Sequence of chain 1.A:
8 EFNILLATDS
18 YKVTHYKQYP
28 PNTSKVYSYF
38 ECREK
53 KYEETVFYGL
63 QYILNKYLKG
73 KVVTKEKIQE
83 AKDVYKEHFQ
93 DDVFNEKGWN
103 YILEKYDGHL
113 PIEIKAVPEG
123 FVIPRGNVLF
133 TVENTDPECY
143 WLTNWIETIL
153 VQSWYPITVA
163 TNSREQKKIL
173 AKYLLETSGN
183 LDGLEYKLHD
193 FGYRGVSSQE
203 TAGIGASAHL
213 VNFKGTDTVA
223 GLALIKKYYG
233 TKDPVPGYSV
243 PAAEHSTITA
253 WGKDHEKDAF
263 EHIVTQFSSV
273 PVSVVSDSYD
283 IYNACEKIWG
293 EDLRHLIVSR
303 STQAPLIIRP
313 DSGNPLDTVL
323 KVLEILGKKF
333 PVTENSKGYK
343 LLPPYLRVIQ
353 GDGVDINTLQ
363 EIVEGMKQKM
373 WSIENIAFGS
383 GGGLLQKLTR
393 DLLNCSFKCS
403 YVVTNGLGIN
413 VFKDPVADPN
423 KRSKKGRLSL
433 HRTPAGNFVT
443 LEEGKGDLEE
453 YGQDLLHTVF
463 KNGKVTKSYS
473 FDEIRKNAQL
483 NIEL

Binding-site contacts:
Ligand atom C6 contacts residue PHE193 of chain 1.B at 3.7 Å (hydrophobic).
Ligand atom C4 contacts residue TYR18 of chain 1.A at 3.9 Å (hydrophobic).
Ligand atom C8 contacts residue ASP219 of chain 1.B at 3.6 Å.
Ligand atom C10 contacts residue ASP219 of chain 1.B at 3.5 Å.
Ligand atom O15 contacts residue PHE193 of chain 1.B at 3.5 Å (h-bond).
Ligand atom C12 contacts residue ALA244 of chain 1.B at 3.5 Å (hydrophobic).
Ligand atom C2 contacts residue PHE193 of chain 1.B at 3.4 Å (hydrophobic).
Ligand atom C6 contacts residue ASP219 of chain 1.B at 3.6 Å.
Ligand atom O14 contacts residue ARG311 of chain 1.B at 3.7 Å.
Ligand atom C2 contacts residue TYR18 of chain 1.A at 3.9 Å (hydrophobic).
Ligand atom C5 contacts residue PHE193 of chain 1.B at 3.8 Å (hydrophobic).
Ligand atom C4 contacts residue ARG196 of chain 1.B at 3.5 Å.
Ligand atom C8 contacts residue PHE193 of chain 1.B at 3.5 Å (hydrophobic).
Ligand atom O9 contacts residue ALA244 of chain 1.B at 4.0 Å.
Ligand atom C8 contacts residue TYR18 of chain 1.A at 3.8 Å (hydrophobic).
Ligand atom O15 contacts residue ARG196 of chain 1.B at 3.0 Å (salt-bridge).
Ligand atom C3 contacts residue TYR18 of chain 1.A at 3.7 Å (hydrophobic).
Ligand atom C2 contacts residue ARG311 of chain 1.B at 3.4 Å.
Ligand atom C11 contacts residue ASP219 of chain 1.B at 3.5 Å.
Ligand atom O9 contacts residue PHE193 of chain 1.B at 3.2 Å.
Ligand atom C5 contacts residue TYR18 of chain 1.A at 3.6 Å (hydrophobic).
Ligand atom C5 contacts residue ASP219 of chain 1.B at 3.5 Å.
Ligand atom C3 contacts residue ARG196 of chain 1.B at 3.8 Å.
Ligand atom C1 contacts residue TYR18 of chain 1.A at 3.6 Å (hydrophobic).
Ligand atom C6 contacts residue TYR18 of chain 1.A at 3.6 Å (hydrophobic).
Ligand atom C1 contacts residue PHE193 of chain 1.B at 3.5 Å (hydrophobic).
Ligand atom N7 contacts residue TYR18 of chain 1.A at 3.5 Å.
Ligand atom C3 contacts residue PHE193 of chain 1.B at 3.7 Å (hydrophobic).
Ligand atom C10 contacts residue SER241 of chain 1.B at 3.7 Å.
Ligand atom C10 contacts residue TYR18 of chain 1.A at 3.9 Å (hydrophobic).
Ligand atom C11 contacts residue PHE193 of chain 1.B at 4.0 Å (hydrophobic).
Ligand atom N7 contacts residue PHE193 of chain 1.B at 3.6 Å.
Ligand atom N7 contacts residue ASP219 of chain 1.B at 2.8 Å (salt-bridge).
Ligand atom C1 contacts residue ARG311 of chain 1.B at 3.9 Å.
Ligand atom C10 contacts residue ALA244 of chain 1.B at 3.7 Å (hydrophobic).
Ligand atom C11 contacts residue HIS191 of chain 1.B at 3.5 Å.
Ligand atom N13 contacts residue ARG196 of chain 1.B at 3.6 Å.
Ligand atom C12 contacts residue VAL242 of chain 1.B at 3.7 Å (hydrophobic).
Ligand atom C11 contacts residue SER241 of chain 1.B at 3.5 Å.
Ligand atom C4 contacts residue PHE193 of chain 1.B at 3.7 Å (hydrophobic).

A small-molecule ligand and the protein it binds are described below.
Small molecule (SMILES): O=C(Nc1ccc([N+](=O)[O-])cc1)C1CC1

Sequence of chain 1.B:
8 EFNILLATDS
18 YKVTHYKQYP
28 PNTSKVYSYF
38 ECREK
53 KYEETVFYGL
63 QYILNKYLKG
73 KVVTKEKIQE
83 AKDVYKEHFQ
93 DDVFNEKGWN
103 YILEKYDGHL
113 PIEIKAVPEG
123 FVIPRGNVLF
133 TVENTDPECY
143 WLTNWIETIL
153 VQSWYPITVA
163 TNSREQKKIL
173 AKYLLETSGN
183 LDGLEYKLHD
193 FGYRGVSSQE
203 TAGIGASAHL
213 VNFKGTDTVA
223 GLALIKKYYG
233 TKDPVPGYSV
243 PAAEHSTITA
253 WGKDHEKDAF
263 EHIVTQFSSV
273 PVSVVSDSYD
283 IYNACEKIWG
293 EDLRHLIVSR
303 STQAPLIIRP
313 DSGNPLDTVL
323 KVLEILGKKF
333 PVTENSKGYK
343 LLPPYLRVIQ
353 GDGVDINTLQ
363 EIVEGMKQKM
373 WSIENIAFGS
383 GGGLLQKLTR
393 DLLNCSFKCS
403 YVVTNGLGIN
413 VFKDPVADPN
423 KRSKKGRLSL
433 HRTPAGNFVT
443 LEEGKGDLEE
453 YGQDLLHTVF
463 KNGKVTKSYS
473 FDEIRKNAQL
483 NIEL